Sequence of chain 1.B:
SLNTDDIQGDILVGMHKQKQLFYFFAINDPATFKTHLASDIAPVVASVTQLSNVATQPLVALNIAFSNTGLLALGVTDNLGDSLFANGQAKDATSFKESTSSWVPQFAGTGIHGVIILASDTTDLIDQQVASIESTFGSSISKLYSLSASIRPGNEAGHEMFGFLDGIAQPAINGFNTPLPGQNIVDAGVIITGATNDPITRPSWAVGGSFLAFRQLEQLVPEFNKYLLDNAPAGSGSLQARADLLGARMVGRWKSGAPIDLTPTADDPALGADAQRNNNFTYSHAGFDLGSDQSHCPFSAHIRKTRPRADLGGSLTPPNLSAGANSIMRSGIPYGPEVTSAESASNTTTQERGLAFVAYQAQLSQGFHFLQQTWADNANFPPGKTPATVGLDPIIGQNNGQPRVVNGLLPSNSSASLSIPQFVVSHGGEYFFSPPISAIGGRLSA

Binding-site contacts:
Ligand atom O6 contacts residue ASP230 of chain 1.B at 3.4 Å (salt-bridge).
Ligand atom C1 contacts residue ALA345 of chain 1.B at 4.2 Å (hydrophobic).
Ligand atom C1 contacts residue ASN347 of chain 1.B at 1.4 Å.
Ligand atom C4 contacts residue ASN347 of chain 1.B at 4.3 Å.
Ligand atom C8 contacts residue SER346 of chain 1.B at 3.9 Å.
Ligand atom C5 contacts residue ASN347 of chain 1.B at 3.6 Å.
Ligand atom C2 contacts residue ASN347 of chain 1.B at 2.6 Å.
Ligand atom C8 contacts residue ALA345 of chain 1.B at 3.1 Å (hydrophobic).
Ligand atom N2 contacts residue ALA345 of chain 1.B at 2.9 Å (h-bond).
Ligand atom C7 contacts residue ASN347 of chain 1.B at 3.6 Å.
Ligand atom O6 contacts residue LYS226 of chain 1.B at 4.2 Å.
Ligand atom O5 contacts residue ASN347 of chain 1.B at 2.3 Å (h-bond).
Ligand atom C6 contacts residue ASP230 of chain 1.B at 4.4 Å.
Ligand atom C7 contacts residue SER346 of chain 1.B at 4.5 Å.
Ligand atom N2 contacts residue ASN347 of chain 1.B at 3.0 Å (h-bond).
Ligand atom C6 contacts residue LEU229 of chain 1.B at 4.0 Å (hydrophobic).
Ligand atom C3 contacts residue ASN347 of chain 1.B at 3.9 Å.
Ligand atom C7 contacts residue ALA345 of chain 1.B at 3.5 Å (hydrophobic).
Ligand atom O7 contacts residue ASN347 of chain 1.B at 3.8 Å.
Ligand atom O5 contacts residue LYS226 of chain 1.B at 4.4 Å.
Ligand atom C2 contacts residue ALA345 of chain 1.B at 4.0 Å (hydrophobic).

A small-molecule ligand and the protein it binds are described below.
Small molecule (SMILES): CC(=O)N[C@@H]1[C@@H](O)[C@H](O)[C@@H](CO)O[C@H]1O